A protein and the small-molecule ligand that binds it are described below.
Small molecule (SMILES): CC(=O)N[C@@H]1[C@@H](O)[C@H](O)[C@@H](CO)O[C@H]1O

Sequence of chain 19.B:
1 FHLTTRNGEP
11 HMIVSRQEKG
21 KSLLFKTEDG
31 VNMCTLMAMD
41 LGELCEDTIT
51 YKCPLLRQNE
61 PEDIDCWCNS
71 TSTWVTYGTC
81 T

Binding-site contacts:
Ligand atom O7 contacts residue ASN69 of chain 19.B at 3.8 Å.
Ligand atom N2 contacts residue ASN69 of chain 19.B at 4.3 Å.
Ligand atom O4 contacts residue NAG1 of chain 19.R at 3.0 Å.
Ligand atom O5 contacts residue ASN69 of chain 19.B at 2.8 Å (h-bond).
Ligand atom O3 contacts residue VAL31 of chain 19.B at 3.6 Å.
Ligand atom O3 contacts residue NAG1 of chain 19.R at 2.6 Å (h-bond).
Ligand atom C8 contacts residue ARG57 of chain 19.B at 4.2 Å.
Ligand atom C1 contacts residue ASN69 of chain 19.B at 2.7 Å.
Ligand atom C6 contacts residue LEU24 of chain 19.B at 4.5 Å (hydrophobic).
Ligand atom C5 contacts residue MET33 of chain 19.B at 3.7 Å (hydrophobic).
Ligand atom C6 contacts residue ASN69 of chain 19.B at 4.4 Å.
Ligand atom O6 contacts residue NAG1 of chain 19.R at 3.0 Å.
Ligand atom N2 contacts residue VAL31 of chain 19.B at 4.0 Å.
Ligand atom C5 contacts residue ASN69 of chain 19.B at 3.7 Å.
Ligand atom C4 contacts residue NAG1 of chain 19.R at 3.2 Å.
Ligand atom C8 contacts residue ASN69 of chain 19.B at 3.4 Å.
Ligand atom O1 contacts residue VAL31 of chain 19.B at 3.4 Å (h-bond).
Ligand atom C4 contacts residue VAL31 of chain 19.B at 3.8 Å (hydrophobic).
Ligand atom C3 contacts residue NAG1 of chain 19.R at 3.7 Å.
Ligand atom O1 contacts residue ASN69 of chain 19.B at 2.1 Å (h-bond).
Ligand atom C7 contacts residue SER70 of chain 19.B at 4.4 Å.
Ligand atom C6 contacts residue NAG1 of chain 19.R at 4.3 Å.
Ligand atom C5 contacts residue VAL31 of chain 19.B at 4.2 Å (hydrophobic).
Ligand atom C5 contacts residue NAG1 of chain 19.R at 4.3 Å.
Ligand atom O1 contacts residue MET33 of chain 19.B at 3.9 Å.
Ligand atom O1 contacts residue SER70 of chain 19.B at 4.2 Å.
Ligand atom C1 contacts residue VAL31 of chain 19.B at 4.3 Å (hydrophobic).
Ligand atom O5 contacts residue MET33 of chain 19.B at 4.2 Å.
Ligand atom O4 contacts residue VAL31 of chain 19.B at 3.3 Å.
Ligand atom C2 contacts residue ASN69 of chain 19.B at 4.2 Å.
Ligand atom C7 contacts residue ASN69 of chain 19.B at 3.8 Å.
Ligand atom C8 contacts residue SER70 of chain 19.B at 3.7 Å.
Ligand atom C6 contacts residue MET33 of chain 19.B at 3.5 Å (hydrophobic).
Ligand atom C3 contacts residue VAL31 of chain 19.B at 3.0 Å (hydrophobic).
Ligand atom C2 contacts residue VAL31 of chain 19.B at 4.0 Å (hydrophobic).